Sequence of chain 3.C:
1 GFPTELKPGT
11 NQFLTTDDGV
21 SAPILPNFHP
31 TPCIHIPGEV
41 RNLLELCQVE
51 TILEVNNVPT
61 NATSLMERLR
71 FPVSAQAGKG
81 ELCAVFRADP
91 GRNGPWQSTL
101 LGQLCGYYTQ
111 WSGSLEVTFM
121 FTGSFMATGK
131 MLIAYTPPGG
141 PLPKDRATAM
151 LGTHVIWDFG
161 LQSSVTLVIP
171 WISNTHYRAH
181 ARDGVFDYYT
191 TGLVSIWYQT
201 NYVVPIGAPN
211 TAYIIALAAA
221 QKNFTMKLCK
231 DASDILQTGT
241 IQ

Sequence of chain 3.A:
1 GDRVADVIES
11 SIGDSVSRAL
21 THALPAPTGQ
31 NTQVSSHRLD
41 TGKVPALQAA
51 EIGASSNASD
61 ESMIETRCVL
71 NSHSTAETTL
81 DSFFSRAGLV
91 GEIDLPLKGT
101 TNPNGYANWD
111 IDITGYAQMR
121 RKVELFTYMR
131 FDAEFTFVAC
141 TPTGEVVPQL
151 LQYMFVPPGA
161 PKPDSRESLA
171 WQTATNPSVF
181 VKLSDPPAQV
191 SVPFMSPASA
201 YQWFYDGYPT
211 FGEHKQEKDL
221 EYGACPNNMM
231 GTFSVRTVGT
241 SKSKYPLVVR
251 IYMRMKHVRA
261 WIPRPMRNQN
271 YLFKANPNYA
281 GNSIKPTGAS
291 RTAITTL

The small molecule below binds the protein below.
Small molecule (SMILES): C[C@H](CCOc1ccc(I)cc1)CCN1CCN(c2ccncc2)C1=O

Binding-site contacts:
Ligand atom NAZ contacts residue TRP203 of chain 3.A at 3.2 Å.
Ligand atom CAK contacts residue MET195 of chain 3.A at 3.8 Å (hydrophobic).
Ligand atom NAZ contacts residue ASN228 of chain 3.A at 3.9 Å.
Ligand atom CAI contacts residue ILE24 of chain 3.C at 3.7 Å (hydrophobic).
Ligand atom CAV contacts residue ILE111 of chain 3.A at 3.9 Å (hydrophobic).
Ligand atom OAS contacts residue VAL192 of chain 3.A at 3.9 Å.
Ligand atom CAV contacts residue VAL192 of chain 3.A at 3.9 Å (hydrophobic).
Ligand atom CAD contacts residue GLN202 of chain 3.A at 3.6 Å.
Ligand atom OAS contacts residue MET195 of chain 3.A at 3.1 Å.
Ligand atom CAG contacts residue TRP203 of chain 3.A at 3.9 Å (hydrophobic).
Ligand atom CAL contacts residue ILE111 of chain 3.A at 3.5 Å (hydrophobic).
Ligand atom CAT contacts residue TRP203 of chain 3.A at 3.4 Å (hydrophobic).
Ligand atom CAW contacts residue TRP203 of chain 3.A at 3.4 Å (hydrophobic).
Ligand atom CAQ contacts residue ASN228 of chain 3.A at 3.6 Å.
Ligand atom CAQ contacts residue TRP203 of chain 3.A at 3.4 Å (hydrophobic).
Ligand atom CAF contacts residue ASN228 of chain 3.A at 3.2 Å.
Ligand atom CAJ contacts residue PHE135 of chain 3.A at 3.8 Å (hydrophobic).
Ligand atom CAM contacts residue ILE111 of chain 3.A at 3.6 Å (hydrophobic).
Ligand atom CAI contacts residue PHE155 of chain 3.A at 3.5 Å (hydrophobic).
Ligand atom CAF contacts residue GLN202 of chain 3.A at 3.6 Å.
Ligand atom CAD contacts residue ASN228 of chain 3.A at 3.5 Å.
Ligand atom CAK contacts residue PHE155 of chain 3.A at 3.5 Å (hydrophobic).
Ligand atom CAW contacts residue ASN228 of chain 3.A at 3.7 Å.
Ligand atom CAQ contacts residue TYR201 of chain 3.A at 3.7 Å (hydrophobic).
Ligand atom OAB contacts residue TRP203 of chain 3.A at 3.7 Å.
Ligand atom CAA contacts residue PHE135 of chain 3.A at 3.8 Å (hydrophobic).
Ligand atom CAG contacts residue ASP112 of chain 3.A at 3.5 Å.
Ligand atom CAE contacts residue ASP112 of chain 3.A at 3.6 Å.
Ligand atom CAG contacts residue THR114 of chain 3.A at 3.9 Å.
Ligand atom CAX contacts residue ILE111 of chain 3.A at 3.9 Å (hydrophobic).
Ligand atom CAL contacts residue PHE135 of chain 3.A at 3.7 Å (hydrophobic).
Ligand atom OAB contacts residue ILE113 of chain 3.A at 3.3 Å (h-bond).
Ligand atom NAY contacts residue TRP203 of chain 3.A at 3.7 Å.
Ligand atom CAE contacts residue THR114 of chain 3.A at 3.5 Å.
Ligand atom OAB contacts residue ASP112 of chain 3.A at 3.6 Å.
Ligand atom CAP contacts residue TYR201 of chain 3.A at 3.5 Å (hydrophobic).
Ligand atom CAV contacts residue MET195 of chain 3.A at 3.9 Å (hydrophobic).
Ligand atom CAH contacts residue VAL192 of chain 3.A at 3.9 Å (hydrophobic).
Ligand atom CAM contacts residue MET195 of chain 3.A at 4.0 Å (hydrophobic).
Ligand atom CAF contacts residue TRP203 of chain 3.A at 3.6 Å (hydrophobic).